Binding-site contacts:
Ligand atom C2 contacts residue NAG1 of chain 1.OA at 4.1 Å.
Ligand atom C5 contacts residue ASN330 of chain 1.F at 3.6 Å.
Ligand atom C1 contacts residue NAG2 of chain 1.OA at 3.8 Å.
Ligand atom C2 contacts residue ASN330 of chain 1.F at 2.4 Å.
Ligand atom C8 contacts residue SER331 of chain 1.F at 4.2 Å.
Ligand atom N2 contacts residue NAG1 of chain 1.OA at 3.1 Å (h-bond).
Ligand atom C3 contacts residue NAG1 of chain 1.OA at 4.2 Å.
Ligand atom C8 contacts residue NAG1 of chain 1.OA at 3.2 Å.
Ligand atom O7 contacts residue ASN330 of chain 1.F at 3.9 Å.
Ligand atom C6 contacts residue NAG2 of chain 1.OA at 3.3 Å.
Ligand atom C4 contacts residue NAG1 of chain 1.OA at 4.5 Å.
Ligand atom C5 contacts residue NAG2 of chain 1.OA at 3.4 Å.
Ligand atom O5 contacts residue ASN330 of chain 1.F at 2.4 Å (h-bond).
Ligand atom C1 contacts residue SER331 of chain 1.F at 4.1 Å.
Ligand atom C7 contacts residue NAG1 of chain 1.OA at 3.4 Å.
Ligand atom O3 contacts residue NAG2 of chain 1.OA at 3.9 Å.
Ligand atom N2 contacts residue SER355 of chain 1.F at 3.9 Å.
Ligand atom C3 contacts residue ASN330 of chain 1.F at 3.8 Å.
Ligand atom C3 contacts residue NAG2 of chain 1.OA at 4.0 Å.
Ligand atom C1 contacts residue ASN330 of chain 1.F at 1.4 Å.
Ligand atom O3 contacts residue NAG1 of chain 1.OA at 3.4 Å (h-bond).
Ligand atom C4 contacts residue NAG2 of chain 1.OA at 3.2 Å.
Ligand atom C2 contacts residue SER355 of chain 1.F at 4.3 Å.
Ligand atom O7 contacts residue SER331 of chain 1.F at 3.5 Å (h-bond).
Ligand atom O6 contacts residue NAG2 of chain 1.OA at 4.4 Å.
Ligand atom C2 contacts residue NAG2 of chain 1.OA at 4.0 Å.
Ligand atom C7 contacts residue SER331 of chain 1.F at 4.0 Å.
Ligand atom C4 contacts residue ASN330 of chain 1.F at 4.2 Å.
Ligand atom N2 contacts residue ASN330 of chain 1.F at 2.8 Å (h-bond).
Ligand atom C8 contacts residue THR339 of chain 1.F at 4.4 Å.
Ligand atom C7 contacts residue ASN330 of chain 1.F at 3.5 Å.
Ligand atom O7 contacts residue NAG1 of chain 1.OA at 4.3 Å.
Ligand atom O5 contacts residue NAG2 of chain 1.OA at 2.9 Å (h-bond).
Ligand atom O4 contacts residue NAG2 of chain 1.OA at 4.0 Å.

Sequence of chain 1.F:
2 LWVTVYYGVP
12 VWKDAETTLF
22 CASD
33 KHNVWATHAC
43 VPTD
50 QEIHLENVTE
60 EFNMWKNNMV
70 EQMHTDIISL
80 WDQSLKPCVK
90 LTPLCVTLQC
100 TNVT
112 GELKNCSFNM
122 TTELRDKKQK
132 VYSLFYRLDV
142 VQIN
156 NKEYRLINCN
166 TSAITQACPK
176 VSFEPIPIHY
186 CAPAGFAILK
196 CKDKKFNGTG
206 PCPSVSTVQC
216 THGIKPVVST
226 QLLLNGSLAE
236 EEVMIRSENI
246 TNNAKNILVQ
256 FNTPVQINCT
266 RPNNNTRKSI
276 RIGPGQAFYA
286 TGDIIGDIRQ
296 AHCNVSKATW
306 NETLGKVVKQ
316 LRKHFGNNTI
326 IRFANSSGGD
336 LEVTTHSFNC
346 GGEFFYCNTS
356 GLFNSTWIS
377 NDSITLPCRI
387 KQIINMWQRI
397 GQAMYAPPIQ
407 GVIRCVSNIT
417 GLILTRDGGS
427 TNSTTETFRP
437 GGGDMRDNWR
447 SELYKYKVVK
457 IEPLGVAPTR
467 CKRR

This protein binds this small molecule.
Small molecule (SMILES): CC(=O)N[C@@H]1[C@@H](O)[C@H](O)[C@@H](CO)O[C@H]1O